Sequence of chain 1.D:
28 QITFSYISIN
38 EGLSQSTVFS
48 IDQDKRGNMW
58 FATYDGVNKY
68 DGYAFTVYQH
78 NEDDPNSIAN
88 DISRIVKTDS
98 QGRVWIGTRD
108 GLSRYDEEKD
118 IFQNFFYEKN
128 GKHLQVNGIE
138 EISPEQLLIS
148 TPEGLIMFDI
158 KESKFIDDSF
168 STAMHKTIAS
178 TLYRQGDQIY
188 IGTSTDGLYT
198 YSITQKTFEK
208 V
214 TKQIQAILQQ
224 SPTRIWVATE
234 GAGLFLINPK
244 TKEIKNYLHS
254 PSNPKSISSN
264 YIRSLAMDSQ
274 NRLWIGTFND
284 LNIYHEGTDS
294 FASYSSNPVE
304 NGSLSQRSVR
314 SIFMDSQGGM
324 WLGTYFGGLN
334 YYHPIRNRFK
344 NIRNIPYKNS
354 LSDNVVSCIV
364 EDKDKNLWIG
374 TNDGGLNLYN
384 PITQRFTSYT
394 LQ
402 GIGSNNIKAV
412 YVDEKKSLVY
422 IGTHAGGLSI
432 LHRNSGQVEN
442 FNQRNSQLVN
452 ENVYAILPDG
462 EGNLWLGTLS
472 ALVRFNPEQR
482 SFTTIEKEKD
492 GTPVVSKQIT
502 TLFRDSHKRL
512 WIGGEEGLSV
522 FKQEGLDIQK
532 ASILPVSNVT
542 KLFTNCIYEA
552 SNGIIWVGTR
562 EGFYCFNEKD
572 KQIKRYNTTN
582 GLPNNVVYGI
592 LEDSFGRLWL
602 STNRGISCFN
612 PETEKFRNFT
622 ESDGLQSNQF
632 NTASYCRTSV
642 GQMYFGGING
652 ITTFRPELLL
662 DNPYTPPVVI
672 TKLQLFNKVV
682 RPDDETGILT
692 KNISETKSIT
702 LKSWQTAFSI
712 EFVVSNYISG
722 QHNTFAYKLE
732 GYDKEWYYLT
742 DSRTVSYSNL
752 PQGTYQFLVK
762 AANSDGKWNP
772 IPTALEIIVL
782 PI

Sequence of chain 1.C:
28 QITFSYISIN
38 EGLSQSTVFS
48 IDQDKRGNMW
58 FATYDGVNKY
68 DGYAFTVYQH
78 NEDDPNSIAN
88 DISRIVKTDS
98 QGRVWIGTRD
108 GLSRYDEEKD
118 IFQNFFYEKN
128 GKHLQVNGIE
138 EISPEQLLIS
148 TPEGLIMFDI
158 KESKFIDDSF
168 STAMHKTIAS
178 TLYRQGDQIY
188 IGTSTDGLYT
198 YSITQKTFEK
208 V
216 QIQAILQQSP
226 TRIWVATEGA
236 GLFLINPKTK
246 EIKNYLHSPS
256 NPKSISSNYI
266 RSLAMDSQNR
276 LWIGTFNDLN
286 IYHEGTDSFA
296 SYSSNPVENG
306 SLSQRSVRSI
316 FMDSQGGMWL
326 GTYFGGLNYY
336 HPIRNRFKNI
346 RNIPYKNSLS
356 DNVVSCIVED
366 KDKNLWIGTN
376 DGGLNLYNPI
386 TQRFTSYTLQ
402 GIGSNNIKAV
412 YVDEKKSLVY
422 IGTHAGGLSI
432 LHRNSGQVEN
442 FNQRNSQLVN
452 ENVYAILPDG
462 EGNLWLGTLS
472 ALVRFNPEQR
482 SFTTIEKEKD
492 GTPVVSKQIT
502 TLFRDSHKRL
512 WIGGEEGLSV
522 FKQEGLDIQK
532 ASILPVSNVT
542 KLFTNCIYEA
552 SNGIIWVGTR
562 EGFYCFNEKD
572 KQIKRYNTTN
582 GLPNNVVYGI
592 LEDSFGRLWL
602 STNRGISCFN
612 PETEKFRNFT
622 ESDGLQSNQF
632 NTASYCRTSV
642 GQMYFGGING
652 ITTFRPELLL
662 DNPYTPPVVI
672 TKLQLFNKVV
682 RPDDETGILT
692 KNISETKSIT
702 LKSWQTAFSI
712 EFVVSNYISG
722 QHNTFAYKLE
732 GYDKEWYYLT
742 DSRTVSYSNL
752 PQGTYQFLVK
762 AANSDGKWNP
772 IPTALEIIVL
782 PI

Binding-site contacts:
Ligand atom O7 contacts residue GLN216 of chain 1.D at 3.6 Å (h-bond).
Ligand atom C3 contacts residue TYR328 of chain 1.D at 3.5 Å (hydrophobic).
Ligand atom O3 contacts residue PHE329 of chain 1.D at 3.5 Å.
Ligand atom O2 contacts residue TYR455 of chain 1.C at 3.3 Å (h-bond).
Ligand atom C6 contacts residue PHE281 of chain 1.D at 3.6 Å (hydrophobic).
Ligand atom O3 contacts residue ARG313 of chain 1.D at 2.6 Å (salt-bridge).
Ligand atom C6 contacts residue ARG266 of chain 1.D at 3.6 Å.
Ligand atom C1 contacts residue TYR328 of chain 1.D at 3.5 Å (hydrophobic).
Ligand atom C6 contacts residue TYR455 of chain 1.C at 3.2 Å (hydrophobic).
Ligand atom O6 contacts residue GLN499 of chain 1.C at 3.9 Å.
Ligand atom C6 contacts residue SER311 of chain 1.D at 3.5 Å.
Ligand atom O3 contacts residue ASN375 of chain 1.C at 2.8 Å (h-bond).
Ligand atom O3 contacts residue LYS409 of chain 1.C at 2.8 Å (salt-bridge).
Ligand atom C6 contacts residue TYR328 of chain 1.D at 3.4 Å (hydrophobic).
Ligand atom O5 contacts residue GLN499 of chain 1.C at 3.3 Å (h-bond).
Ligand atom O6B contacts residue TYR328 of chain 1.D at 3.3 Å.
Ligand atom O6B contacts residue SER311 of chain 1.D at 3.4 Å (h-bond).
Ligand atom O6B contacts residue ARG266 of chain 1.D at 2.6 Å (salt-bridge).
Ligand atom O9 contacts residue TYR61 of chain 1.D at 2.5 Å (h-bond).
Ligand atom O7 contacts residue GLN218 of chain 1.D at 3.2 Å (h-bond).
Ligand atom C4 contacts residue TYR328 of chain 1.D at 3.5 Å (hydrophobic).
Ligand atom O7A contacts residue TYR328 of chain 1.D at 2.7 Å (h-bond).
Ligand atom C5 contacts residue TYR328 of chain 1.D at 3.4 Å (hydrophobic).
Ligand atom C5 contacts residue LEU470 of chain 1.C at 3.6 Å (hydrophobic).
Ligand atom C3 contacts residue ARG313 of chain 1.D at 3.8 Å.
Ligand atom O5 contacts residue LEU470 of chain 1.C at 3.4 Å.
Ligand atom C1 contacts residue LEU470 of chain 1.C at 3.8 Å (hydrophobic).
Ligand atom O9 contacts residue PHE544 of chain 1.C at 3.6 Å.
Ligand atom O5 contacts residue TYR328 of chain 1.D at 3.4 Å.
Ligand atom O7 contacts residue GLU233 of chain 1.D at 3.6 Å.
Ligand atom O6A contacts residue SER311 of chain 1.D at 2.9 Å (h-bond).
Ligand atom C5 contacts residue TYR455 of chain 1.C at 3.5 Å (hydrophobic).
Ligand atom O4 contacts residue TYR455 of chain 1.C at 3.3 Å (h-bond).
Ligand atom C4 contacts residue PHE329 of chain 1.D at 3.8 Å (hydrophobic).
Ligand atom O4 contacts residue HIS425 of chain 1.C at 3.4 Å.
Ligand atom C7 contacts residue ARG313 of chain 1.D at 3.9 Å.
Ligand atom O6B contacts residue ARG313 of chain 1.D at 3.6 Å (salt-bridge).
Ligand atom C2 contacts residue TYR455 of chain 1.C at 3.6 Å (hydrophobic).
Ligand atom O2 contacts residue LYS409 of chain 1.C at 3.8 Å.
Ligand atom O6A contacts residue PHE281 of chain 1.D at 3.3 Å.

A small-molecule ligand and the protein it binds are described below.
Small molecule (SMILES): CC(=O)N[C@@H]1[C@@H](O)[C@H](O[C@@H]2OC(C(=O)O)=C[C@H](O)[C@H]2O)[C@@H](COS(=O)(=O)O)O[C@H]1O